Binding-site contacts:
Ligand atom O4' contacts residue GLU811 of chain 1.A at 3.2 Å (salt-bridge).
Ligand atom N6 contacts residue PHE379 of chain 1.D at 3.2 Å (h-bond).
Ligand atom N3B contacts residue ARG808 of chain 1.A at 3.3 Å (salt-bridge).
Ligand atom PB contacts residue LYS422 of chain 1.D at 3.4 Å.
Ligand atom O2G contacts residue MG1 of chain 1.DA at 2.0 Å.
Ligand atom N3B contacts residue GLY419 of chain 1.D at 3.0 Å (h-bond).
Ligand atom O2B contacts residue THR420 of chain 1.D at 3.0 Å (h-bond).
Ligand atom N1 contacts residue PHE379 of chain 1.D at 3.2 Å (h-bond).
Ligand atom PB contacts residue MG1 of chain 1.DA at 3.1 Å.
Ligand atom PA contacts residue MG1 of chain 1.DA at 3.2 Å.
Ligand atom O1G contacts residue ASN524 of chain 1.D at 2.6 Å (h-bond).
Ligand atom N3B contacts residue MG1 of chain 1.DA at 3.5 Å.
Ligand atom C8 contacts residue GLY419 of chain 1.D at 3.2 Å.
Ligand atom O3G contacts residue ARG676 of chain 1.A at 2.6 Å (salt-bridge).
Ligand atom O3' contacts residue GLU811 of chain 1.A at 2.6 Å (salt-bridge).
Ligand atom PA contacts residue ARG808 of chain 1.A at 3.5 Å.
Ligand atom O1B contacts residue SER423 of chain 1.D at 2.8 Å (h-bond).
Ligand atom O2A contacts residue SER423 of chain 1.D at 3.4 Å.
Ligand atom O3G contacts residue ARG808 of chain 1.A at 3.2 Å (salt-bridge).
Ligand atom O2A contacts residue ARG808 of chain 1.A at 3.1 Å (salt-bridge).
Ligand atom O1B contacts residue LYS422 of chain 1.D at 3.5 Å (salt-bridge).
Ligand atom PG contacts residue MG1 of chain 1.DA at 3.2 Å.
Ligand atom O2' contacts residue GLU811 of chain 1.A at 3.1 Å (salt-bridge).
Ligand atom O5' contacts residue ARG808 of chain 1.A at 3.2 Å (salt-bridge).
Ligand atom O2A contacts residue GLN626 of chain 1.A at 3.0 Å (h-bond).
Ligand atom O2G contacts residue ARG676 of chain 1.A at 2.8 Å (salt-bridge).
Ligand atom C1' contacts residue GLU811 of chain 1.A at 3.2 Å.
Ligand atom O2B contacts residue ALA421 of chain 1.D at 3.0 Å (h-bond).
Ligand atom O2' contacts residue HIS531 of chain 1.A at 3.2 Å (h-bond).
Ligand atom O2B contacts residue LYS422 of chain 1.D at 2.6 Å (salt-bridge).
Ligand atom O1A contacts residue SER423 of chain 1.D at 3.3 Å (h-bond).
Ligand atom O2G contacts residue SER423 of chain 1.D at 3.5 Å (h-bond).
Ligand atom O1G contacts residue LYS422 of chain 1.D at 2.9 Å (salt-bridge).
Ligand atom O2A contacts residue MG1 of chain 1.DA at 2.0 Å.
Ligand atom C3' contacts residue GLU811 of chain 1.A at 3.5 Å.
Ligand atom O1B contacts residue MG1 of chain 1.DA at 2.0 Å.
Ligand atom N7 contacts residue GLY419 of chain 1.D at 3.4 Å (h-bond).
Ligand atom O3A contacts residue ALA421 of chain 1.D at 3.1 Å (h-bond).
Ligand atom O1A contacts residue ALA421 of chain 1.D at 3.4 Å.
Ligand atom O1A contacts residue GLN424 of chain 1.D at 2.9 Å (h-bond).

The small molecule below binds the protein below.
Small molecule (SMILES): Nc1ncnc2c1ncn2[C@@H]1O[C@H](CO[P](=O)(O)O[P](=O)(O)NP(=O)(O)O)[C@@H](O)[C@H]1O

Sequence of chain 1.D:
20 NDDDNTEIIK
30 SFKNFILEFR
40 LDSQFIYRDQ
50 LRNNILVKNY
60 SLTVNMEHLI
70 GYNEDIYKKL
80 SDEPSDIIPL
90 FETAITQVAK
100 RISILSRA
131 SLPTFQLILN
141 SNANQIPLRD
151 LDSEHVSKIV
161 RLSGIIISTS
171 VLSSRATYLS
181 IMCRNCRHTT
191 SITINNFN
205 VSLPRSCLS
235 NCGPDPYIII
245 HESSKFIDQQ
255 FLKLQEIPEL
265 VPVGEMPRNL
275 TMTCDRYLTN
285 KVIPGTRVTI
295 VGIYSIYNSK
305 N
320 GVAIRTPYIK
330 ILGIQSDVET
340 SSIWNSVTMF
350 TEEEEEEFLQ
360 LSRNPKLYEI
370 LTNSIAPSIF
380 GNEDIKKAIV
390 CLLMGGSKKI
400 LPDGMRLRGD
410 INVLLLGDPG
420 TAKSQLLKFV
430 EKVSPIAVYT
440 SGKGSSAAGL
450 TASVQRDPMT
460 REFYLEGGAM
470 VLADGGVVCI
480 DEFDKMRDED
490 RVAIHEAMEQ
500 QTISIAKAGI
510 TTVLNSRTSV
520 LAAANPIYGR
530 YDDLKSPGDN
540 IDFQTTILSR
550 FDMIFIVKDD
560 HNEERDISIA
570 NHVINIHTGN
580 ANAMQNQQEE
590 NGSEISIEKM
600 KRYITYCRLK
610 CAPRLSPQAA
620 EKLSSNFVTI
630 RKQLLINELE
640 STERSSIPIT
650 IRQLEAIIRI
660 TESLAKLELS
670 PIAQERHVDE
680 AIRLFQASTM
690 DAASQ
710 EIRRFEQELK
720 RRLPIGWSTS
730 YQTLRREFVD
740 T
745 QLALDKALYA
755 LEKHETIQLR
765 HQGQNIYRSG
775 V

Sequence of chain 1.A:
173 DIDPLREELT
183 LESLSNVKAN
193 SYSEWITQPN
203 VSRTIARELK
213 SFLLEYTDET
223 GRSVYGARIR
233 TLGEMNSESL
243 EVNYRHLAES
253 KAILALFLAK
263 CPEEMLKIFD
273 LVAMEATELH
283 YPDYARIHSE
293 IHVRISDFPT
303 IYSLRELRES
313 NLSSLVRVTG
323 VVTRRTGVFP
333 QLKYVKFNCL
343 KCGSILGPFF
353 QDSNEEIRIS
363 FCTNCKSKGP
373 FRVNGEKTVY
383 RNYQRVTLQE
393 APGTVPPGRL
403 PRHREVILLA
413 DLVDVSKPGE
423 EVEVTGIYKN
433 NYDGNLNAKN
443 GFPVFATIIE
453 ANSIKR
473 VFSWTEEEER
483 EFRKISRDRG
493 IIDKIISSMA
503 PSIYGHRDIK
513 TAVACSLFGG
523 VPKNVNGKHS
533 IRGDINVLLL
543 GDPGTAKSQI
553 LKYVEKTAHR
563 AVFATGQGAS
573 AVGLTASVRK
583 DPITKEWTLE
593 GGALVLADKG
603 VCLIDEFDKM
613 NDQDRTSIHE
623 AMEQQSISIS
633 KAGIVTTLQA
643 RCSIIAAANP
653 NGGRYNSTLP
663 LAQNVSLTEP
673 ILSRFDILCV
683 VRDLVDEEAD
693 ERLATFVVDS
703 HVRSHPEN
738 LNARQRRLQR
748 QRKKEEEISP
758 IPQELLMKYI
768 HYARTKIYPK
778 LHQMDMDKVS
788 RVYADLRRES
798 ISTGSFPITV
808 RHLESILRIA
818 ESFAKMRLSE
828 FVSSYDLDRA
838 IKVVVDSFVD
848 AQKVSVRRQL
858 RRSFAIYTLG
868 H